Binding-site contacts:
Ligand atom C8 contacts residue GLY1135 of chain 1.G at 3.4 Å.
Ligand atom C3 contacts residue ASN713 of chain 1.G at 3.8 Å.
Ligand atom C4 contacts residue ASN713 of chain 1.G at 4.2 Å.
Ligand atom O6 contacts residue ILE798 of chain 1.H at 4.2 Å.
Ligand atom O5 contacts residue ASN713 of chain 1.G at 2.3 Å (h-bond).
Ligand atom C5 contacts residue ASN713 of chain 1.G at 3.6 Å.
Ligand atom C8 contacts residue ILE1134 of chain 1.G at 4.4 Å (hydrophobic).
Ligand atom O6 contacts residue ASN713 of chain 1.G at 4.5 Å.
Ligand atom O6 contacts residue ASP800 of chain 1.H at 3.8 Å.
Ligand atom N2 contacts residue ASN713 of chain 1.G at 2.9 Å (h-bond).
Ligand atom C1 contacts residue ASN713 of chain 1.G at 1.4 Å.
Ligand atom C8 contacts residue ASN713 of chain 1.G at 4.4 Å.
Ligand atom C2 contacts residue ASN713 of chain 1.G at 2.5 Å.
Ligand atom O7 contacts residue ASN713 of chain 1.G at 3.0 Å (h-bond).
Ligand atom C1 contacts residue ASP800 of chain 1.H at 3.8 Å.
Ligand atom O5 contacts residue ASP800 of chain 1.H at 3.4 Å (salt-bridge).
Ligand atom C7 contacts residue ASN713 of chain 1.G at 3.2 Å.

Sequence of chain 1.H:
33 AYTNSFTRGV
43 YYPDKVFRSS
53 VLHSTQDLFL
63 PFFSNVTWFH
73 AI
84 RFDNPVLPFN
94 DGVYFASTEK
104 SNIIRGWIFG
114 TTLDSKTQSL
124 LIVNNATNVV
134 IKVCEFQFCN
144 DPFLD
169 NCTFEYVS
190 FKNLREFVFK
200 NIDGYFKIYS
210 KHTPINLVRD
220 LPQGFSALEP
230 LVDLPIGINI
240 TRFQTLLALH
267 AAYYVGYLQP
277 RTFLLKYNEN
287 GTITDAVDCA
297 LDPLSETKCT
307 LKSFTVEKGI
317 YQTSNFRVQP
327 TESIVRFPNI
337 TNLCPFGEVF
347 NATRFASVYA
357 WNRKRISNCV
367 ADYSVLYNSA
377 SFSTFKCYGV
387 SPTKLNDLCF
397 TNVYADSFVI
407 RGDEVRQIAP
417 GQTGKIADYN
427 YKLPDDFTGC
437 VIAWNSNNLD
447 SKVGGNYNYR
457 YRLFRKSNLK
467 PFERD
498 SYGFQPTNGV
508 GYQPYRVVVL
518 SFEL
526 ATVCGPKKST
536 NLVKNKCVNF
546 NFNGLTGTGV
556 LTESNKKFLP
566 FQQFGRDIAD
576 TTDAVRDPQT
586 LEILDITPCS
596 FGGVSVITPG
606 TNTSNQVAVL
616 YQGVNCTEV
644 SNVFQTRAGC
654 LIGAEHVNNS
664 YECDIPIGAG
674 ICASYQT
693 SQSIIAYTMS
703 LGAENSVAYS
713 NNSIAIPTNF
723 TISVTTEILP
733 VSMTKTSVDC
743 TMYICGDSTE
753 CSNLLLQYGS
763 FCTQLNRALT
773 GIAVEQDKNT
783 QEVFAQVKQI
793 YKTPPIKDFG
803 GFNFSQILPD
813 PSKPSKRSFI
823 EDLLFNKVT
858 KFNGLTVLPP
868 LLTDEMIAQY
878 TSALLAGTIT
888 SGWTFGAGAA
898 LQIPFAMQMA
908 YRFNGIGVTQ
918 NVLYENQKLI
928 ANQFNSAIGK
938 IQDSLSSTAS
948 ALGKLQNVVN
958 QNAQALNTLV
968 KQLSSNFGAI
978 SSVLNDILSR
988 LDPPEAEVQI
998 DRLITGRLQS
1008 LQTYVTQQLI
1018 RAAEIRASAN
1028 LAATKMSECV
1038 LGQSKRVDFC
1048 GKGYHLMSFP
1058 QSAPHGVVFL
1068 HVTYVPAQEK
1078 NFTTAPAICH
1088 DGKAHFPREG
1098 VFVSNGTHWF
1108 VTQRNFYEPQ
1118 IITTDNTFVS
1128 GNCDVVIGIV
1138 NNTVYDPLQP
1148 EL

Sequence of chain 1.G:
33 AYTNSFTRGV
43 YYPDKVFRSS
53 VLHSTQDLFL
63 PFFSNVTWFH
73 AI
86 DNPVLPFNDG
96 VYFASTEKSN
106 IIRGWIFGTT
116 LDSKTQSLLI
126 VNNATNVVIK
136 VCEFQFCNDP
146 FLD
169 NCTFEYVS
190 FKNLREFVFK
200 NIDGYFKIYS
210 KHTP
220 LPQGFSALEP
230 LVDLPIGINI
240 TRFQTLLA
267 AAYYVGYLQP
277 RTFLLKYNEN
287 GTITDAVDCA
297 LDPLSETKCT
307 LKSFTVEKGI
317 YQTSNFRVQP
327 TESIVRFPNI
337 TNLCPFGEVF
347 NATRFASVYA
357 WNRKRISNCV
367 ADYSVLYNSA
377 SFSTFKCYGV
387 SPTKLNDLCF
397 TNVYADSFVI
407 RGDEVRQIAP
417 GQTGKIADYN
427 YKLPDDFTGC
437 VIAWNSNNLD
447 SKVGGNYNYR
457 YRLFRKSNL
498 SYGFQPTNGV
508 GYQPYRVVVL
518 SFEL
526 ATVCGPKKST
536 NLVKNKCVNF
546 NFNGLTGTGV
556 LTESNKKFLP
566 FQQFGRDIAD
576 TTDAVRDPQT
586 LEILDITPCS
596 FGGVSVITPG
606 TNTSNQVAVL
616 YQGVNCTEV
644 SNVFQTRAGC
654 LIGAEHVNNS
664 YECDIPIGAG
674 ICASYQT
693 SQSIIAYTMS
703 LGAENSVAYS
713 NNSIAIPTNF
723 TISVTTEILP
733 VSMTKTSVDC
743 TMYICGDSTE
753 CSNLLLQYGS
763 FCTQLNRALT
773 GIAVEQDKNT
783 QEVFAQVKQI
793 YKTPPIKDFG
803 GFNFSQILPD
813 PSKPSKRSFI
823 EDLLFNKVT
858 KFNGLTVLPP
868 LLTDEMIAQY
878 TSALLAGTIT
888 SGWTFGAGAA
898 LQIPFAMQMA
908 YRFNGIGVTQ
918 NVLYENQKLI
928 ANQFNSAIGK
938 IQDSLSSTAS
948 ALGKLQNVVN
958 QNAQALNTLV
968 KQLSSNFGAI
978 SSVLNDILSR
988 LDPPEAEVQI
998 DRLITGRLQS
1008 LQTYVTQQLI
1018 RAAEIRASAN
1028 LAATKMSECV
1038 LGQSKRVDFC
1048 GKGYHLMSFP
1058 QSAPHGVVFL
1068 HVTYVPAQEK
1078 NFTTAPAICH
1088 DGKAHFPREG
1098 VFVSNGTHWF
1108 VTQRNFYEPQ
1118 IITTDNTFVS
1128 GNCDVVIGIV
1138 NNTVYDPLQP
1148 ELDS

This small molecule binds to this protein.
Small molecule (SMILES): CC(=O)N[C@@H]1[C@@H](O)[C@H](O)[C@@H](CO)O[C@H]1O